Sequence of chain 1.A:
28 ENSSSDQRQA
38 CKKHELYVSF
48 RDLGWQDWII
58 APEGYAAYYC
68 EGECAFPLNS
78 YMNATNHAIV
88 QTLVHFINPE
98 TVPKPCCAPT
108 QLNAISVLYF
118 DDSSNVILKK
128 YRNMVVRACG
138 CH

Binding-site contacts:
Ligand atom O3 contacts residue CYS136 of chain 1.A at 3.8 Å.
Ligand atom C7 contacts residue CYS38 of chain 1.A at 4.5 Å (hydrophobic).
Ligand atom C3 contacts residue TYR78 of chain 1.A at 4.0 Å (hydrophobic).
Ligand atom C2 contacts residue TYR78 of chain 1.A at 3.9 Å (hydrophobic).
Ligand atom O5 contacts residue ARG134 of chain 1.A at 4.3 Å.
Ligand atom O5 contacts residue ASN80 of chain 1.A at 2.3 Å (h-bond).
Ligand atom C2 contacts residue ALA135 of chain 1.A at 4.4 Å (hydrophobic).
Ligand atom C8 contacts residue GLY137 of chain 1.A at 4.4 Å.
Ligand atom O3 contacts residue ALA135 of chain 1.A at 4.0 Å.
Ligand atom O7 contacts residue CYS136 of chain 1.A at 3.0 Å (h-bond).
Ligand atom N2 contacts residue CYS136 of chain 1.A at 3.3 Å (h-bond).
Ligand atom C8 contacts residue TYR78 of chain 1.A at 3.8 Å (hydrophobic).
Ligand atom N2 contacts residue ASN80 of chain 1.A at 2.9 Å (h-bond).
Ligand atom C2 contacts residue CYS136 of chain 1.A at 3.3 Å (hydrophobic).
Ligand atom C8 contacts residue LYS39 of chain 1.A at 4.2 Å.
Ligand atom C2 contacts residue ASN80 of chain 1.A at 2.4 Å.
Ligand atom O6 contacts residue LYS40 of chain 1.A at 3.2 Å (salt-bridge).
Ligand atom O6 contacts residue GLN108 of chain 1.A at 3.9 Å.
Ligand atom O3 contacts residue TYR78 of chain 1.A at 4.4 Å.
Ligand atom C7 contacts residue TYR78 of chain 1.A at 3.9 Å (hydrophobic).
Ligand atom C7 contacts residue CYS136 of chain 1.A at 3.0 Å (hydrophobic).
Ligand atom C8 contacts residue CYS38 of chain 1.A at 3.2 Å (hydrophobic).
Ligand atom C1 contacts residue TYR78 of chain 1.A at 3.5 Å (hydrophobic).
Ligand atom C3 contacts residue ALA135 of chain 1.A at 4.5 Å (hydrophobic).
Ligand atom C4 contacts residue ASN80 of chain 1.A at 4.2 Å.
Ligand atom C5 contacts residue ASN80 of chain 1.A at 3.5 Å.
Ligand atom N2 contacts residue TYR78 of chain 1.A at 3.0 Å (h-bond).
Ligand atom C8 contacts residue CYS136 of chain 1.A at 3.4 Å (hydrophobic).
Ligand atom C6 contacts residue LYS40 of chain 1.A at 3.8 Å.
Ligand atom O6 contacts residue ASN80 of chain 1.A at 4.4 Å.
Ligand atom O7 contacts residue ALA135 of chain 1.A at 4.1 Å.
Ligand atom C7 contacts residue ASN80 of chain 1.A at 3.8 Å.
Ligand atom C1 contacts residue CYS136 of chain 1.A at 3.9 Å (hydrophobic).
Ligand atom C4 contacts residue ALA135 of chain 1.A at 4.2 Å (hydrophobic).
Ligand atom C1 contacts residue ASN80 of chain 1.A at 1.5 Å.
Ligand atom C3 contacts residue ASN80 of chain 1.A at 3.9 Å.
Ligand atom O7 contacts residue LYS40 of chain 1.A at 4.4 Å.
Ligand atom O7 contacts residue ASN80 of chain 1.A at 4.4 Å.

The protein below binds the small molecule below.
Small molecule (SMILES): CC(=O)N[C@H]1[C@H](O[C@H]2[C@H](O)[C@@H](NC(C)=O)CO[C@@H]2CO)O[C@H](CO)[C@@H](O)[C@@H]1O